Sequence of chain 2.A:
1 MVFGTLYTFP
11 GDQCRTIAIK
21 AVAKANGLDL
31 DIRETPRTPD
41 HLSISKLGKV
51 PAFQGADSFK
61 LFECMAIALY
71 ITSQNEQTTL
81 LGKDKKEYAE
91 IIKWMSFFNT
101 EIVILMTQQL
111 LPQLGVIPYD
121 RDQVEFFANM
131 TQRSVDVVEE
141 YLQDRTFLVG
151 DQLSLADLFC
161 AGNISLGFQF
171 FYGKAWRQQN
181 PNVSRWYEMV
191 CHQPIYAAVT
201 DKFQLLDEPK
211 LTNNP

Sequence of chain 1.A:
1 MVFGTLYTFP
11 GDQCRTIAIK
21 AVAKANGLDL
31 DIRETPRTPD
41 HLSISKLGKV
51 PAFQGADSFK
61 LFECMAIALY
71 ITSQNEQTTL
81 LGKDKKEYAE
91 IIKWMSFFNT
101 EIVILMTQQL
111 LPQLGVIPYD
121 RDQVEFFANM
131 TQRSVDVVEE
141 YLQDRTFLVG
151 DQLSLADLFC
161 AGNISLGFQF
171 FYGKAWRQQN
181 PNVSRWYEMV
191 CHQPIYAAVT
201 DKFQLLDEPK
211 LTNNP

Binding-site contacts:
Ligand atom O contacts residue LEU111 of chain 1.A at 3.8 Å.
Ligand atom N contacts residue LYS49 of chain 1.A at 4.0 Å.
Ligand atom O4 contacts residue GLN108 of chain 1.A at 2.3 Å (h-bond).
Ligand atom C26 contacts residue THR100 of chain 2.A at 3.3 Å.
Ligand atom O2 contacts residue GSH1 of chain 1.C at 2.9 Å (h-bond).
Ligand atom C contacts residue GSH1 of chain 1.C at 3.9 Å.
Ligand atom C24 contacts residue LEU105 of chain 2.A at 3.8 Å (hydrophobic).
Ligand atom C25 contacts residue LEU105 of chain 2.A at 3.8 Å (hydrophobic).
Ligand atom C10 contacts residue GLN13 of chain 1.A at 3.8 Å.
Ligand atom C14 contacts residue CYS14 of chain 1.A at 3.6 Å (hydrophobic).
Ligand atom C28 contacts residue GLU101 of chain 2.A at 3.9 Å.
Ligand atom C contacts residue LEU111 of chain 1.A at 3.5 Å (hydrophobic).
Ligand atom C15 contacts residue GSH1 of chain 1.C at 3.9 Å.
Ligand atom C10 contacts residue GSH1 of chain 1.C at 1.8 Å.
Ligand atom C9 contacts residue GSH1 of chain 1.C at 2.9 Å.
Ligand atom C31 contacts residue MET130 of chain 2.A at 3.5 Å (hydrophobic).
Ligand atom C1 contacts residue LEU111 of chain 1.A at 3.7 Å (hydrophobic).
Ligand atom C27 contacts residue THR100 of chain 2.A at 3.7 Å.
Ligand atom C6 contacts residue LYS49 of chain 1.A at 3.9 Å.
Ligand atom O3 contacts residue LEU111 of chain 1.A at 3.8 Å.
Ligand atom C27 contacts residue GLU101 of chain 2.A at 3.4 Å.
Ligand atom C14 contacts residue GLN13 of chain 1.A at 3.5 Å.
Ligand atom C15 contacts residue CYS14 of chain 1.A at 4.0 Å (hydrophobic).
Ligand atom C24 contacts residue GLN108 of chain 1.A at 3.6 Å.
Ligand atom C25 contacts residue ILE104 of chain 2.A at 3.4 Å (hydrophobic).
Ligand atom C12 contacts residue GLN108 of chain 1.A at 3.4 Å.
Ligand atom C15 contacts residue THR107 of chain 1.A at 3.0 Å.
Ligand atom O2 contacts residue LYS49 of chain 1.A at 3.1 Å (salt-bridge).
Ligand atom C26 contacts residue ILE104 of chain 1.A at 3.9 Å (hydrophobic).
Ligand atom C7 contacts residue GSH1 of chain 1.C at 3.7 Å.
Ligand atom C14 contacts residue GSH1 of chain 1.C at 2.7 Å.
Ligand atom C6 contacts residue GSH1 of chain 1.C at 3.7 Å.
Ligand atom C8 contacts residue GSH1 of chain 1.C at 3.7 Å.
Ligand atom C25 contacts residue ILE104 of chain 1.A at 3.7 Å (hydrophobic).
Ligand atom O3 contacts residue GLN108 of chain 1.A at 3.7 Å.
Ligand atom C26 contacts residue ILE104 of chain 2.A at 3.8 Å (hydrophobic).
Ligand atom C15 contacts residue LEU166 of chain 1.A at 3.6 Å (hydrophobic).
Ligand atom O3 contacts residue ILE117 of chain 1.A at 3.0 Å.
Ligand atom O contacts residue THR107 of chain 1.A at 3.6 Å.
Ligand atom C10 contacts residue ARG15 of chain 1.A at 3.8 Å.

The protein below binds the small molecule below.
Small molecule (SMILES): CCCC/C=C/C1=C(C)C(=O)[C@]2(O1)C(=O)N[C@@](OC)(C(=O)c1ccccc1)[C@@H]2O